Binding-site contacts:
Ligand atom O5 contacts residue SER151 of chain 1.K at 4.4 Å.
Ligand atom C4 contacts residue ASN154 of chain 1.K at 4.2 Å.
Ligand atom C2 contacts residue THR156 of chain 1.K at 4.4 Å.
Ligand atom N2 contacts residue THR156 of chain 1.K at 3.5 Å (h-bond).
Ligand atom C6 contacts residue ASN150 of chain 1.K at 3.7 Å.
Ligand atom C7 contacts residue ASN154 of chain 1.K at 3.5 Å.
Ligand atom N2 contacts residue ASN154 of chain 1.K at 2.9 Å (h-bond).
Ligand atom O6 contacts residue ASN150 of chain 1.K at 4.0 Å.
Ligand atom C7 contacts residue THR156 of chain 1.K at 4.3 Å.
Ligand atom C5 contacts residue ASN154 of chain 1.K at 3.7 Å.
Ligand atom C3 contacts residue ASN154 of chain 1.K at 3.8 Å.
Ligand atom O6 contacts residue GLU147 of chain 1.K at 2.8 Å (salt-bridge).
Ligand atom C8 contacts residue THR156 of chain 1.K at 4.1 Å.
Ligand atom C1 contacts residue ASN150 of chain 1.K at 4.2 Å.
Ligand atom C6 contacts residue GLU147 of chain 1.K at 3.6 Å.
Ligand atom C6 contacts residue SER151 of chain 1.K at 4.5 Å.
Ligand atom C2 contacts residue ASN154 of chain 1.K at 2.4 Å.
Ligand atom C1 contacts residue ASN154 of chain 1.K at 1.4 Å.
Ligand atom O7 contacts residue ASN154 of chain 1.K at 3.7 Å.
Ligand atom O5 contacts residue ASN150 of chain 1.K at 3.8 Å.
Ligand atom O6 contacts residue SER151 of chain 1.K at 4.3 Å.
Ligand atom O5 contacts residue ASN154 of chain 1.K at 2.4 Å (h-bond).
Ligand atom C1 contacts residue THR156 of chain 1.K at 4.1 Å.

Sequence of chain 1.K:
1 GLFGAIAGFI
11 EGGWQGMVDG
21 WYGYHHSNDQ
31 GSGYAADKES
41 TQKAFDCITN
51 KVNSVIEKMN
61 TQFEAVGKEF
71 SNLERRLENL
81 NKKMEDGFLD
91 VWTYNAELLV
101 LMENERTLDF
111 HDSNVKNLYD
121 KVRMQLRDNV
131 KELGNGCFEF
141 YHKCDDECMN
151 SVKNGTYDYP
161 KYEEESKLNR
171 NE

This small molecule binds to this protein.
Small molecule (SMILES): CC(=O)N[C@@H]1[C@@H](O)[C@H](O)[C@@H](CO)O[C@H]1O